Binding-site contacts:
Ligand atom C20 contacts residue ILE117 of chain 1.A at 3.6 Å (hydrophobic).
Ligand atom O9 contacts residue LEU113 of chain 1.A at 3.9 Å.
Ligand atom C11 contacts residue LEU113 of chain 1.A at 3.3 Å (hydrophobic).
Ligand atom C8 contacts residue PHE146 of chain 1.A at 3.8 Å (hydrophobic).
Ligand atom C13 contacts residue SER76 of chain 1.A at 3.3 Å.
Ligand atom C26 contacts residue ARG238 of chain 1.A at 3.9 Å.
Ligand atom O17 contacts residue ARG120 of chain 1.A at 3.5 Å (salt-bridge).
Ligand atom C26 contacts residue GLY235 of chain 1.A at 3.4 Å.
Ligand atom O9 contacts residue PHE146 of chain 1.A at 3.6 Å.
Ligand atom C21 contacts residue PHE146 of chain 1.A at 3.8 Å (hydrophobic).
Ligand atom O18 contacts residue PHE130 of chain 1.A at 3.4 Å.
Ligand atom O9 contacts residue ILE114 of chain 1.A at 3.5 Å.
Ligand atom C6 contacts residue PHE72 of chain 1.A at 3.5 Å (hydrophobic).
Ligand atom C20 contacts residue LEU113 of chain 1.A at 3.4 Å (hydrophobic).
Ligand atom C14 contacts residue PHE130 of chain 1.A at 3.4 Å (hydrophobic).
Ligand atom O18 contacts residue SER131 of chain 1.A at 2.9 Å (h-bond).
Ligand atom C3 contacts residue LEU113 of chain 1.A at 3.9 Å (hydrophobic).
Ligand atom C26 contacts residue VAL239 of chain 1.A at 3.8 Å (hydrophobic).
Ligand atom C8 contacts residue LEU113 of chain 1.A at 3.9 Å (hydrophobic).
Ligand atom C10 contacts residue SER76 of chain 1.A at 3.4 Å.
Ligand atom C12 contacts residue LEU113 of chain 1.A at 3.9 Å (hydrophobic).
Ligand atom C7 contacts residue PHE72 of chain 1.A at 3.5 Å (hydrophobic).
Ligand atom C25 contacts residue PHE146 of chain 1.A at 3.7 Å (hydrophobic).
Ligand atom C25 contacts residue GLY145 of chain 1.A at 3.8 Å.
Ligand atom C15 contacts residue CYS79 of chain 1.A at 3.8 Å (hydrophobic).
Ligand atom C1 contacts residue PHE72 of chain 1.A at 3.8 Å (hydrophobic).
Ligand atom C19 contacts residue CYS79 of chain 1.A at 3.7 Å (hydrophobic).
Ligand atom O17 contacts residue PHE43 of chain 1.A at 3.4 Å.
Ligand atom C21 contacts residue PHE72 of chain 1.A at 4.0 Å (hydrophobic).
Ligand atom O17 contacts residue SER131 of chain 1.A at 2.4 Å (h-bond).
Ligand atom C16 contacts residue SER131 of chain 1.A at 3.3 Å.
Ligand atom C10 contacts residue PHE72 of chain 1.A at 3.6 Å (hydrophobic).
Ligand atom C24 contacts residue PHE146 of chain 1.A at 3.9 Å (hydrophobic).
Ligand atom C14 contacts residue CYS79 of chain 1.A at 4.0 Å (hydrophobic).
Ligand atom C14 contacts residue LEU75 of chain 1.A at 3.8 Å (hydrophobic).
Ligand atom C1 contacts residue SER76 of chain 1.A at 3.7 Å.
Ligand atom C15 contacts residue PHE130 of chain 1.A at 3.8 Å (hydrophobic).
Ligand atom C13 contacts residue PHE130 of chain 1.A at 3.8 Å (hydrophobic).
Ligand atom C8 contacts residue PHE72 of chain 1.A at 3.8 Å (hydrophobic).
Ligand atom C6 contacts residue SER76 of chain 1.A at 3.8 Å.

Sequence of chain 1.A:
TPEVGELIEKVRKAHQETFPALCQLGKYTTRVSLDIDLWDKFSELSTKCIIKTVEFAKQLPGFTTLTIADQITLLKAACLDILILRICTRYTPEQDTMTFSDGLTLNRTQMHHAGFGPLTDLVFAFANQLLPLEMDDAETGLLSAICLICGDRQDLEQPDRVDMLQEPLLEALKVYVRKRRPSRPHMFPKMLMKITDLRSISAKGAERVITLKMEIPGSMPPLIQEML

This small molecule binds to this protein.
Small molecule (SMILES): CC(C)(C)c1cc(C(=O)/C=C/c2ccc(C(=O)O)cc2)cc(C(C)(C)C)c1